Sequence of chain 1.A:
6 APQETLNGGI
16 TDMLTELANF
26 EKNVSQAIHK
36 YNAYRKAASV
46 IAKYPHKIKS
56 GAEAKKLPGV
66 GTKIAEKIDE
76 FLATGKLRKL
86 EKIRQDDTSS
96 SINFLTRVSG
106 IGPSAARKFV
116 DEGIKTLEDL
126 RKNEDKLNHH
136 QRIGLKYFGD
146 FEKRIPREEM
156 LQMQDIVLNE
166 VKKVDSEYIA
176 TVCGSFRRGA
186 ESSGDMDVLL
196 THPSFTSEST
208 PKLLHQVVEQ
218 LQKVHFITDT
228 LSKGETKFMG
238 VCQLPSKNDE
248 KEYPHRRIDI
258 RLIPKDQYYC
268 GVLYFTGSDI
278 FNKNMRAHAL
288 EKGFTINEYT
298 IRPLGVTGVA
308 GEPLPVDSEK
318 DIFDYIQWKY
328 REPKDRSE

Binding-site contacts:
Ligand atom OP1 contacts residue VAL65 of chain 1.A at 3.7 Å.
Ligand atom N7 contacts residue LYS35 of chain 1.A at 3.7 Å.
Ligand atom OP2 contacts residue LYS72 of chain 1.A at 3.9 Å.
Ligand atom P contacts residue LYS68 of chain 1.A at 3.5 Å.
Ligand atom OP1 contacts residue PRO63 of chain 1.A at 3.7 Å.
Ligand atom P contacts residue LYS35 of chain 1.A at 3.7 Å.
Ligand atom O5' contacts residue LYS35 of chain 1.A at 3.9 Å.
Ligand atom OP2 contacts residue LYS68 of chain 1.A at 3.0 Å (salt-bridge).
Ligand atom P contacts residue GLY64 of chain 1.A at 3.9 Å.
Ligand atom OP1 contacts residue LYS68 of chain 1.A at 3.0 Å (salt-bridge).
Ligand atom C3' contacts residue LYS68 of chain 1.A at 3.9 Å.
Ligand atom O3' contacts residue ILE69 of chain 1.A at 3.5 Å.
Ligand atom O5' contacts residue GLY66 of chain 1.A at 3.5 Å.
Ligand atom C8 contacts residue LYS35 of chain 1.A at 3.8 Å.
Ligand atom N3 contacts residue ALA38 of chain 1.A at 3.5 Å.
Ligand atom O3' contacts residue GLY64 of chain 1.A at 3.5 Å.
Ligand atom OP2 contacts residue THR67 of chain 1.A at 3.6 Å (h-bond).
Ligand atom P contacts residue GLY66 of chain 1.A at 3.6 Å.
Ligand atom C5' contacts residue GLY66 of chain 1.A at 3.6 Å.
Ligand atom C5' contacts residue GLY64 of chain 1.A at 3.4 Å.
Ligand atom OP1 contacts residue THR67 of chain 1.A at 3.7 Å.
Ligand atom O4' contacts residue ALA38 of chain 1.A at 3.6 Å.
Ligand atom P contacts residue NA1 of chain 1.F at 3.8 Å.
Ligand atom OP3 contacts residue LYS35 of chain 1.A at 2.7 Å (salt-bridge).
Ligand atom OP1 contacts residue LEU62 of chain 1.A at 3.9 Å.
Ligand atom C4' contacts residue GLY64 of chain 1.A at 3.4 Å.
Ligand atom P contacts residue ILE69 of chain 1.A at 3.8 Å.
Ligand atom OP1 contacts residue LYS35 of chain 1.A at 3.8 Å.
Ligand atom OP1 contacts residue NA1 of chain 1.F at 2.8 Å (h-bond).
Ligand atom OP1 contacts residue GLY64 of chain 1.A at 2.8 Å (h-bond).
Ligand atom C5' contacts residue TYR39 of chain 1.A at 3.6 Å (hydrophobic).
Ligand atom C3' contacts residue GLY66 of chain 1.A at 3.8 Å.
Ligand atom OP1 contacts residue LYS68 of chain 1.A at 3.5 Å (salt-bridge).
Ligand atom OP2 contacts residue LYS68 of chain 1.A at 3.0 Å (salt-bridge).
Ligand atom O3' contacts residue VAL65 of chain 1.A at 3.9 Å.
Ligand atom N1 contacts residue HIS34 of chain 1.A at 3.9 Å.
Ligand atom OP2 contacts residue GLY66 of chain 1.A at 3.9 Å.
Ligand atom OP1 contacts residue GLY66 of chain 1.A at 2.8 Å (h-bond).
Ligand atom OP1 contacts residue ILE69 of chain 1.A at 2.9 Å (h-bond).
Ligand atom P contacts residue LYS68 of chain 1.A at 3.7 Å.

A small-molecule ligand and the protein it binds are described below.
Small molecule (SMILES): Cc1cn([C@H]2C[C@H](O[P](=O)(O)OC[C@H]3O[C@@H](n4ccc(N)nc4=O)C[C@@H]3O[P](=O)(O)OC[C@H]3O[C@@H](n4cnc5c(=O)nc(N)[nH]c54)C[C@@H]3O[P](=O)(O)OC[C@H]3O[C@@H](n4cnc5c(=O)nc(N)[nH]c54)C[C@@H]3O)[C@@H](CO[P](=O)(O)O[C@H]3C[C@H](n4cnc5c(=O)nc(N)[nH]c54)O[C@@H]3COP(=O)(O)O)O2)c(=O)[nH]c1=O